Sequence of chain 1.A:
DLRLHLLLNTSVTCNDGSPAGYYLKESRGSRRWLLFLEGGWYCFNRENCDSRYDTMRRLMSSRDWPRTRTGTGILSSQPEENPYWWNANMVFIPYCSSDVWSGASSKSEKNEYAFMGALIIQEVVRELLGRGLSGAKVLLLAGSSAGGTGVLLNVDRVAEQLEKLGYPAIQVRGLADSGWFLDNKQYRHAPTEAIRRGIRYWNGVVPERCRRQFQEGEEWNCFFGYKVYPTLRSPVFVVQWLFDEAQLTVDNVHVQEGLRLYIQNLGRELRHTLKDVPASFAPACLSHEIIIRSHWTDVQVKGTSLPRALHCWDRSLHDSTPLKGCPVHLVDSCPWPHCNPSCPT

Binding-site contacts:
Ligand atom N9 contacts residue THR159 of chain 1.A at 3.3 Å (h-bond).
Ligand atom C14 contacts residue VAL269 of chain 1.A at 3.8 Å (hydrophobic).
Ligand atom C4 contacts residue THR159 of chain 1.A at 4.3 Å.
Ligand atom C11 contacts residue PHE243 of chain 1.A at 4.0 Å (hydrophobic).
Ligand atom O10 contacts residue TRP51 of chain 1.A at 3.1 Å.
Ligand atom C3 contacts residue PHE191 of chain 1.A at 3.8 Å (hydrophobic).
Ligand atom C15 contacts residue ALA265 of chain 1.A at 3.8 Å (hydrophobic).
Ligand atom C2 contacts residue PHE191 of chain 1.A at 4.3 Å (hydrophobic).
Ligand atom C4 contacts residue ALA156 of chain 1.A at 3.6 Å (hydrophobic).
Ligand atom C5 contacts residue ALA156 of chain 1.A at 4.0 Å (hydrophobic).
Ligand atom C1 contacts residue TRP51 of chain 1.A at 4.3 Å (hydrophobic).
Ligand atom N9 contacts residue PHE242 of chain 1.A at 3.2 Å (h-bond).
Ligand atom C8 contacts residue PHE191 of chain 1.A at 3.8 Å (hydrophobic).
Ligand atom C11 contacts residue ILE214 of chain 1.A at 4.0 Å (hydrophobic).
Ligand atom C4 contacts residue PHE191 of chain 1.A at 4.0 Å (hydrophobic).
Ligand atom N13 contacts residue PHE191 of chain 1.A at 3.4 Å.
Ligand atom C5 contacts residue THR159 of chain 1.A at 3.1 Å.
Ligand atom N9 contacts residue PHE191 of chain 1.A at 3.6 Å.
Ligand atom O10 contacts residue TYR52 of chain 1.A at 3.8 Å.
Ligand atom O16 contacts residue VAL269 of chain 1.A at 3.3 Å.
Ligand atom C15 contacts residue VAL269 of chain 1.A at 3.8 Å (hydrophobic).
Ligand atom C12 contacts residue PHE243 of chain 1.A at 3.8 Å (hydrophobic).
Ligand atom C11 contacts residue PRO210 of chain 1.A at 3.9 Å (hydrophobic).
Ligand atom O16 contacts residue TRP51 of chain 1.A at 4.0 Å.
Ligand atom C1 contacts residue TYR52 of chain 1.A at 3.9 Å (hydrophobic).
Ligand atom C14 contacts residue TRP51 of chain 1.A at 4.3 Å (hydrophobic).
Ligand atom C12 contacts residue PHE191 of chain 1.A at 4.0 Å (hydrophobic).
Ligand atom C15 contacts residue PHE191 of chain 1.A at 3.9 Å (hydrophobic).
Ligand atom C6 contacts residue THR159 of chain 1.A at 3.5 Å.
Ligand atom C2 contacts residue TYR52 of chain 1.A at 3.8 Å (hydrophobic).
Ligand atom C4 contacts residue VAL110 of chain 1.A at 4.3 Å (hydrophobic).
Ligand atom C6 contacts residue PHE191 of chain 1.A at 3.6 Å (hydrophobic).
Ligand atom C8 contacts residue PHE242 of chain 1.A at 3.3 Å (hydrophobic).
Ligand atom C5 contacts residue PHE191 of chain 1.A at 3.7 Å (hydrophobic).
Ligand atom C15 contacts residue TRP51 of chain 1.A at 3.7 Å (hydrophobic).
Ligand atom C7 contacts residue PHE191 of chain 1.A at 3.9 Å (hydrophobic).
Ligand atom C12 contacts residue PRO210 of chain 1.A at 3.8 Å (hydrophobic).
Ligand atom C5 contacts residue VAL110 of chain 1.A at 3.8 Å (hydrophobic).
Ligand atom O16 contacts residue PRO210 of chain 1.A at 3.5 Å.
Ligand atom C1 contacts residue PHE191 of chain 1.A at 4.3 Å (hydrophobic).

This protein binds this small molecule.
Small molecule (SMILES): CC(=O)NCCc1c[nH]c2ccc(O)cc12